The small molecule below binds the protein below.
Small molecule (SMILES): Cc1ccc(NC(C)(C)C(=O)O)cc1

Binding-site contacts:
Ligand atom N contacts residue LYS275 of chain 1.A at 4.1 Å.
Ligand atom C6 contacts residue ASP280 of chain 1.A at 3.7 Å.
Ligand atom C5 contacts residue ASP280 of chain 1.A at 3.7 Å.
Ligand atom O contacts residue LYS275 of chain 1.A at 3.9 Å.
Ligand atom C6 contacts residue ILE278 of chain 1.A at 3.6 Å (hydrophobic).
Ligand atom C5 contacts residue ILE278 of chain 1.A at 3.7 Å (hydrophobic).
Ligand atom O1 contacts residue LYS275 of chain 1.A at 3.2 Å.
Ligand atom C1 contacts residue ILE278 of chain 1.A at 4.2 Å (hydrophobic).
Ligand atom C10 contacts residue LYS275 of chain 1.A at 3.8 Å.
Ligand atom C8 contacts residue LYS275 of chain 1.A at 4.4 Å.
Ligand atom N contacts residue ASN276 of chain 1.A at 4.4 Å.
Ligand atom O1 contacts residue ASN276 of chain 1.A at 2.4 Å (h-bond).
Ligand atom C4 contacts residue ILE278 of chain 1.A at 4.3 Å (hydrophobic).
Ligand atom C10 contacts residue ASN276 of chain 1.A at 3.5 Å.
Ligand atom O contacts residue ASN276 of chain 1.A at 4.1 Å.
Ligand atom C8 contacts residue SER285 of chain 1.A at 4.0 Å.
Ligand atom C8 contacts residue ALA284 of chain 1.A at 4.0 Å (hydrophobic).

Sequence of chain 1.A:
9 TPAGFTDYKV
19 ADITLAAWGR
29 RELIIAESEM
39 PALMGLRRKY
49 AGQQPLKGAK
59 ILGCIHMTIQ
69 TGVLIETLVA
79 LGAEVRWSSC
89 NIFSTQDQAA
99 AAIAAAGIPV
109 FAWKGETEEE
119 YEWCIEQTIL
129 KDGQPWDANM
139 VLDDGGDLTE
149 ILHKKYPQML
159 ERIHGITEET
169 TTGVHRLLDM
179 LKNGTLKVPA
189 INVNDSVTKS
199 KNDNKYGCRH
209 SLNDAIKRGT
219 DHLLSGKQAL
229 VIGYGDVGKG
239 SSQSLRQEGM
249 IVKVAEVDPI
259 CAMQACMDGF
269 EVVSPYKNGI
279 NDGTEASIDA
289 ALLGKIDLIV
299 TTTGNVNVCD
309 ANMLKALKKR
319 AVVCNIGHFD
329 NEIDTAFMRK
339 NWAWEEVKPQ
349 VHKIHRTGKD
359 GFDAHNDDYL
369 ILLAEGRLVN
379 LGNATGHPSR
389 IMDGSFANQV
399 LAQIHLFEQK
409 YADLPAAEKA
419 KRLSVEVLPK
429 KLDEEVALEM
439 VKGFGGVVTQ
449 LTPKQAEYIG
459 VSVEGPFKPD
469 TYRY